A protein and the small-molecule ligand that binds it are described below.
Small molecule (SMILES): CC(=O)N[C@H]1[C@H](O[C@H]2[C@H](O)[C@@H](NC(C)=O)CO[C@@H]2CO)O[C@H](CO)[C@@H](O[C@@H]2O[C@H](CO[C@H]3O[C@H](CO[C@H]4O[C@H](CO)[C@@H](O)[C@H](O)[C@@H]4O)[C@@H](O)[C@H](O[C@H]4O[C@H](CO)[C@@H](O)[C@H](O)[C@@H]4O)[C@@H]3O)[C@@H](O)[C@H](O[C@H]3O[C@H](CO)[C@@H](O)[C@H](O)[C@@H]3O[C@H]3O[C@H](CO)[C@@H](O)[C@H](O)[C@@H]3O[C@H]3O[C@H](CO)[C@@H](O)[C@H](O)[C@@H]3O)[C@@H]2O)[C@@H]1O

Sequence of chain 1.N:
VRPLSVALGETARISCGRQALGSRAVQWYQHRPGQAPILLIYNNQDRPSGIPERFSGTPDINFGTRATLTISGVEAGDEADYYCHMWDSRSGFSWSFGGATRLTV

Sequence of chain 1.M:
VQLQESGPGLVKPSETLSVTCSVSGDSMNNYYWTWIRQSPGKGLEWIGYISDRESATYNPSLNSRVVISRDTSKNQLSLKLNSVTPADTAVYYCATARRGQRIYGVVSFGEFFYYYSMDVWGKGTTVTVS

Binding-site contacts:
Ligand atom O5 contacts residue ARG103 of chain 1.M at 2.9 Å (salt-bridge).
Ligand atom O2 contacts residue GLN47 of chain 1.N at 3.3 Å (h-bond).
Ligand atom O3 contacts residue ILE63 of chain 1.N at 3.5 Å.
Ligand atom C3 contacts residue ILE104 of chain 1.M at 3.5 Å (hydrophobic).
Ligand atom O4 contacts residue ILE63 of chain 1.N at 3.5 Å.
Ligand atom O3 contacts residue GLN47 of chain 1.N at 3.3 Å (h-bond).
Ligand atom O7 contacts residue ASN301 of chain 1.A at 2.7 Å (h-bond).
Ligand atom O3 contacts residue GLY106 of chain 1.M at 3.4 Å (h-bond).
Ligand atom N2 contacts residue HIS299 of chain 1.A at 3.2 Å (h-bond).
Ligand atom C7 contacts residue ASN301 of chain 1.A at 3.0 Å.
Ligand atom C2 contacts residue ASN301 of chain 1.A at 2.4 Å.
Ligand atom O4 contacts residue VAL107 of chain 1.M at 2.8 Å.
Ligand atom C6 contacts residue ARG103 of chain 1.M at 3.2 Å.
Ligand atom C5 contacts residue VAL107 of chain 1.M at 3.5 Å (hydrophobic).
Ligand atom O2 contacts residue PRO61 of chain 1.N at 3.5 Å.
Ligand atom C4 contacts residue VAL107 of chain 1.M at 3.5 Å (hydrophobic).
Ligand atom C2 contacts residue GLN47 of chain 1.N at 2.9 Å.
Ligand atom C4 contacts residue ASN45 of chain 1.N at 3.2 Å.
Ligand atom C3 contacts residue ASP62 of chain 1.N at 3.5 Å.
Ligand atom O3 contacts residue ASN46 of chain 1.N at 3.1 Å (h-bond).
Ligand atom C3 contacts residue GLN47 of chain 1.N at 3.2 Å.
Ligand atom C5 contacts residue ARG103 of chain 1.M at 3.5 Å.
Ligand atom C1 contacts residue ASN301 of chain 1.A at 1.4 Å.
Ligand atom C8 contacts residue THR267 of chain 1.A at 3.7 Å.
Ligand atom O4 contacts residue ASN45 of chain 1.N at 2.8 Å (h-bond).
Ligand atom O3 contacts residue ASP62 of chain 1.N at 2.9 Å (salt-bridge).
Ligand atom O4 contacts residue ILE104 of chain 1.M at 3.5 Å (h-bond).
Ligand atom O2 contacts residue ASP62 of chain 1.N at 3.6 Å.
Ligand atom O6 contacts residue ASN45 of chain 1.N at 3.5 Å (h-bond).
Ligand atom C5 contacts residue ASN301 of chain 1.A at 3.6 Å.
Ligand atom O3 contacts residue ILE104 of chain 1.M at 3.3 Å.
Ligand atom C6 contacts residue ASN45 of chain 1.N at 3.5 Å.
Ligand atom O6 contacts residue ARG103 of chain 1.M at 3.7 Å.
Ligand atom C3 contacts residue VAL107 of chain 1.M at 3.7 Å (hydrophobic).
Ligand atom N2 contacts residue ASN301 of chain 1.A at 2.8 Å (h-bond).
Ligand atom C5 contacts residue ILE104 of chain 1.M at 3.6 Å (hydrophobic).
Ligand atom O5 contacts residue ASN301 of chain 1.A at 2.4 Å (h-bond).
Ligand atom C2 contacts residue GLY106 of chain 1.M at 3.6 Å.
Ligand atom C2 contacts residue ASP62 of chain 1.N at 3.2 Å.
Ligand atom O4 contacts residue ASN46 of chain 1.N at 3.4 Å (h-bond).

Sequence of chain 1.A:
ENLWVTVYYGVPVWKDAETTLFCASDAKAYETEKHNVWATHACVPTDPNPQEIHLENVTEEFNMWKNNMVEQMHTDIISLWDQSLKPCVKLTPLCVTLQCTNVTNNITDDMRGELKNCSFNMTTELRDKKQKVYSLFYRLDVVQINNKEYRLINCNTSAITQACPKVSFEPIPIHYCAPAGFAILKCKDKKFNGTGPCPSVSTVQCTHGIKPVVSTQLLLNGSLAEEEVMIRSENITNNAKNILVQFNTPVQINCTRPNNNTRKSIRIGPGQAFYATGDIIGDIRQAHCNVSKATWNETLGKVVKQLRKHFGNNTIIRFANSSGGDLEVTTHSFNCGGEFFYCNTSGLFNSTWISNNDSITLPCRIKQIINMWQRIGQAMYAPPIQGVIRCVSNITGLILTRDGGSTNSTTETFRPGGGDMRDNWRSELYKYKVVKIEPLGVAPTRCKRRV